Binding-site contacts:
Ligand atom CZ contacts residue ARG105 of chain 1.B at 3.8 Å.
Ligand atom CZ contacts residue SER104 of chain 1.B at 4.0 Å.
Ligand atom CD2 contacts residue TYR108 of chain 1.B at 3.6 Å (hydrophobic).
Ligand atom CE1 contacts residue ARG105 of chain 1.B at 3.7 Å.
Ligand atom CG contacts residue ARG105 of chain 1.B at 4.0 Å.
Ligand atom CE2 contacts residue HIS124 of chain 1.B at 3.4 Å.
Ligand atom CD2 contacts residue HIS124 of chain 1.B at 3.6 Å.
Ligand atom CD2 contacts residue ARG105 of chain 1.B at 4.2 Å.
Ligand atom CG contacts residue HIS124 of chain 1.B at 4.1 Å.
Ligand atom C contacts residue HIS124 of chain 1.B at 4.0 Å.
Ligand atom OXT contacts residue HIS124 of chain 1.B at 4.5 Å.
Ligand atom CZ contacts residue MET23 of chain 1.B at 4.3 Å (hydrophobic).
Ligand atom CE2 contacts residue TYR108 of chain 1.B at 3.9 Å (hydrophobic).
Ligand atom CE2 contacts residue SER104 of chain 1.B at 4.3 Å.
Ligand atom CB contacts residue SO41 of chain 1.H at 3.8 Å.
Ligand atom CB contacts residue ARG105 of chain 1.B at 3.9 Å.
Ligand atom CE1 contacts residue HIS124 of chain 1.B at 3.7 Å.
Ligand atom OXT contacts residue TYR108 of chain 1.B at 3.5 Å (h-bond).
Ligand atom CD1 contacts residue GLU101 of chain 1.B at 4.1 Å.
Ligand atom N contacts residue ARG105 of chain 1.B at 4.4 Å.
Ligand atom CE2 contacts residue ARG105 of chain 1.B at 4.0 Å.
Ligand atom CE1 contacts residue MET23 of chain 1.B at 4.4 Å (hydrophobic).
Ligand atom CD1 contacts residue SO41 of chain 1.H at 4.5 Å.
Ligand atom O contacts residue ARG123 of chain 1.B at 2.8 Å (salt-bridge).
Ligand atom CZ contacts residue HIS124 of chain 1.B at 3.5 Å.
Ligand atom N contacts residue SO41 of chain 1.H at 3.0 Å (h-bond).
Ligand atom C contacts residue ARG123 of chain 1.B at 3.5 Å.
Ligand atom CD1 contacts residue ARG105 of chain 1.B at 3.4 Å.
Ligand atom CE2 contacts residue ILE26 of chain 1.B at 4.3 Å (hydrophobic).
Ligand atom OXT contacts residue ARG123 of chain 1.B at 3.0 Å (salt-bridge).
Ligand atom CA contacts residue SO41 of chain 1.H at 3.4 Å.
Ligand atom O contacts residue HIS124 of chain 1.B at 3.2 Å.
Ligand atom CE1 contacts residue GLU101 of chain 1.B at 3.8 Å.
Ligand atom CD1 contacts residue HIS124 of chain 1.B at 4.0 Å.

The small molecule below binds the protein below.
Small molecule (SMILES): N[C@@H](Cc1ccccc1)C(=O)O

Sequence of chain 1.B:
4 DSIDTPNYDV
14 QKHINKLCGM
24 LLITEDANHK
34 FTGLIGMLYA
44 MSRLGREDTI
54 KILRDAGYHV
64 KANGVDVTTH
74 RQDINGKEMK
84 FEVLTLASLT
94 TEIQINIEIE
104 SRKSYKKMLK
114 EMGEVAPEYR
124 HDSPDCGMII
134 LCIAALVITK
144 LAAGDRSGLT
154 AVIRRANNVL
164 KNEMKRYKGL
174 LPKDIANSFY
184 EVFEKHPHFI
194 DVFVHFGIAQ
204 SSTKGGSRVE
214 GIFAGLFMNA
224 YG